Binding-site contacts:
Ligand atom O4 contacts residue SER9 of chain 1.B at 2.5 Å (h-bond).
Ligand atom O2 contacts residue ASP176 of chain 1.B at 3.0 Å (salt-bridge).
Ligand atom O1P contacts residue GLY198 of chain 1.B at 2.8 Å (h-bond).
Ligand atom O2 contacts residue ASP36 of chain 1.B at 3.0 Å (salt-bridge).
Ligand atom O3 contacts residue ZN1 of chain 1.O at 3.0 Å.
Ligand atom O2P contacts residue GLY178 of chain 1.B at 2.8 Å (h-bond).
Ligand atom O5 contacts residue GLY145 of chain 1.B at 3.7 Å.
Ligand atom O1 contacts residue PRO142 of chain 1.B at 3.6 Å.
Ligand atom O3P contacts residue SER199 of chain 1.B at 2.8 Å (h-bond).
Ligand atom O3P contacts residue GLY145 of chain 1.B at 3.3 Å.
Ligand atom C2 contacts residue ASP36 of chain 1.B at 3.3 Å.
Ligand atom O3 contacts residue VAL196 of chain 1.B at 3.8 Å.
Ligand atom P contacts residue SER199 of chain 1.B at 3.9 Å.
Ligand atom O2P contacts residue GLY146 of chain 1.B at 3.6 Å.
Ligand atom O2 contacts residue MET69 of chain 1.B at 3.4 Å.
Ligand atom C3 contacts residue ASP176 of chain 1.B at 3.2 Å.
Ligand atom O2 contacts residue ZN1 of chain 1.O at 2.5 Å.
Ligand atom O1P contacts residue SER199 of chain 1.B at 3.8 Å.
Ligand atom C2 contacts residue ASP176 of chain 1.B at 3.9 Å.
Ligand atom O3 contacts residue SER9 of chain 1.B at 3.5 Å (h-bond).
Ligand atom O3P contacts residue GLY146 of chain 1.B at 2.9 Å (h-bond).
Ligand atom O3 contacts residue HIS34 of chain 1.B at 3.7 Å.
Ligand atom O4 contacts residue LEU11 of chain 1.B at 3.5 Å.
Ligand atom C1 contacts residue PHE144 of chain 1.B at 3.6 Å (hydrophobic).
Ligand atom C2 contacts residue ZN1 of chain 1.O at 3.6 Å.
Ligand atom C3 contacts residue ZN1 of chain 1.O at 3.9 Å.
Ligand atom O3 contacts residue ASP176 of chain 1.B at 2.8 Å (salt-bridge).
Ligand atom O2 contacts residue HIS67 of chain 1.B at 3.8 Å.
Ligand atom O4 contacts residue ASP36 of chain 1.B at 3.0 Å (salt-bridge).
Ligand atom P contacts residue GLY198 of chain 1.B at 4.0 Å.
Ligand atom O1 contacts residue PHE144 of chain 1.B at 3.5 Å (h-bond).
Ligand atom P contacts residue GLY146 of chain 1.B at 3.8 Å.
Ligand atom C3 contacts residue ASP36 of chain 1.B at 3.4 Å.
Ligand atom O1P contacts residue ALA197 of chain 1.B at 3.7 Å.
Ligand atom O1 contacts residue MET69 of chain 1.B at 3.6 Å (h-bond).
Ligand atom O2P contacts residue GLY177 of chain 1.B at 3.5 Å.
Ligand atom C4 contacts residue SER9 of chain 1.B at 3.7 Å.
Ligand atom O3 contacts residue ASP36 of chain 1.B at 2.8 Å (salt-bridge).
Ligand atom O1 contacts residue GLY143 of chain 1.B at 2.8 Å (h-bond).
Ligand atom C4 contacts residue ASP36 of chain 1.B at 3.8 Å.

Sequence of chain 1.B:
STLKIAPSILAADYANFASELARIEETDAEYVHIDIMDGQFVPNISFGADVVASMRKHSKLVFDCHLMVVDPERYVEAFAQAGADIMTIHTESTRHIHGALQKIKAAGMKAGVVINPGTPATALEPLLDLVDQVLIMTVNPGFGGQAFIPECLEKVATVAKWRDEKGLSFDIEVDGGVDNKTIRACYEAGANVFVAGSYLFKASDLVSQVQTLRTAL

This protein binds this small molecule.
Small molecule (SMILES): O=P(O)(O)OC[C@@H](O)[C@H](O)[C@@H](O)CO